Binding-site contacts:
Ligand atom F1 contacts residue THR80 of chain 1.D at 3.8 Å.
Ligand atom F2 contacts residue MET93 of chain 1.C at 2.8 Å.
Ligand atom C9 contacts residue TYR63 of chain 1.C at 3.5 Å (hydrophobic).
Ligand atom N1 contacts residue TYR63 of chain 1.C at 3.3 Å (h-bond).
Ligand atom C1 contacts residue ASP27 of chain 1.C at 3.2 Å.
Ligand atom C1 contacts residue ARG23 of chain 1.C at 3.5 Å.
Ligand atom C1 contacts residue ALA53 of chain 1.D at 3.9 Å (hydrophobic).
Ligand atom C32 contacts residue MET190 of chain 1.C at 3.5 Å (hydrophobic).
Ligand atom C8 contacts residue PHE83 of chain 1.D at 3.5 Å (hydrophobic).
Ligand atom C3 contacts residue ALA53 of chain 1.D at 3.7 Å (hydrophobic).
Ligand atom O1 contacts residue LEU49 of chain 1.D at 3.8 Å.
Ligand atom C11 contacts residue PHE83 of chain 1.D at 3.5 Å (hydrophobic).
Ligand atom C14 contacts residue TYR63 of chain 1.C at 3.7 Å (hydrophobic).
Ligand atom C25 contacts residue TYR61 of chain 1.C at 3.4 Å (hydrophobic).
Ligand atom O5 contacts residue TYR61 of chain 1.C at 3.2 Å.
Ligand atom C21 contacts residue TYR61 of chain 1.C at 3.6 Å (hydrophobic).
Ligand atom F2 contacts residue TYR63 of chain 1.C at 2.9 Å.
Ligand atom C23 contacts residue ASP27 of chain 1.C at 3.3 Å.
Ligand atom C15 contacts residue TYR63 of chain 1.C at 3.1 Å (hydrophobic).
Ligand atom C33 contacts residue MET190 of chain 1.C at 3.3 Å (hydrophobic).
Ligand atom C27 contacts residue GLN89 of chain 1.C at 3.3 Å.
Ligand atom C13 contacts residue MET93 of chain 1.C at 3.3 Å (hydrophobic).
Ligand atom O2 contacts residue PHE83 of chain 1.D at 3.5 Å.
Ligand atom O5 contacts residue TYR63 of chain 1.C at 2.8 Å (h-bond).
Ligand atom C14 contacts residue MET93 of chain 1.C at 3.4 Å (hydrophobic).
Ligand atom C9 contacts residue PHE83 of chain 1.D at 3.8 Å (hydrophobic).
Ligand atom C25 contacts residue TYR63 of chain 1.C at 3.8 Å (hydrophobic).
Ligand atom C11 contacts residue LEU49 of chain 1.D at 3.9 Å (hydrophobic).
Ligand atom C13 contacts residue LEU115 of chain 1.C at 3.8 Å (hydrophobic).
Ligand atom N3 contacts residue TYR61 of chain 1.C at 3.6 Å.
Ligand atom O6 contacts residue GLN89 of chain 1.C at 3.8 Å.
Ligand atom C24 contacts residue TYR63 of chain 1.C at 3.8 Å (hydrophobic).
Ligand atom C16 contacts residue PHE83 of chain 1.D at 3.5 Å (hydrophobic).
Ligand atom F1 contacts residue LEU115 of chain 1.C at 3.7 Å.
Ligand atom C12 contacts residue PHE83 of chain 1.D at 3.9 Å (hydrophobic).
Ligand atom C10 contacts residue TYR63 of chain 1.C at 3.8 Å (hydrophobic).
Ligand atom C2 contacts residue ASP27 of chain 1.C at 3.3 Å.
Ligand atom C27 contacts residue TYR61 of chain 1.C at 3.7 Å (hydrophobic).
Ligand atom F1 contacts residue PHE83 of chain 1.D at 3.2 Å.
Ligand atom C23 contacts residue TYR61 of chain 1.C at 3.8 Å (hydrophobic).

Sequence of chain 1.C:
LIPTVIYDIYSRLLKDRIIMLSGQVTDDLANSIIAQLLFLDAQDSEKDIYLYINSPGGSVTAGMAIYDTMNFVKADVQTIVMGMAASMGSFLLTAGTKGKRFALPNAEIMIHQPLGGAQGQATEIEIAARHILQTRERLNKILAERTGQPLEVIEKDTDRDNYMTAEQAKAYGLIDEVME

This protein binds this small molecule.
Small molecule (SMILES): CCCC/C=C/C(=O)N[C@@H](Cc1cc(F)cc(F)c1)C(=O)N[C@H]1COC(=O)[C@@H]2C[C@@H](C)CN2C(=O)C(C)NC(=O)[C@@H]2CCCCN2C(=O)[C@@H]2CCCN2C1=O

Sequence of chain 1.D:
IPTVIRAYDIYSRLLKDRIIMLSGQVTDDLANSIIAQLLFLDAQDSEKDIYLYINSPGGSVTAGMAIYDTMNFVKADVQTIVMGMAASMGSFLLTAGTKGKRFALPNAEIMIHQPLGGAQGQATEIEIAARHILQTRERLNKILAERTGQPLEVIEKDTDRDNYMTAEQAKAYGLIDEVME